Sequence of chain 1.A:
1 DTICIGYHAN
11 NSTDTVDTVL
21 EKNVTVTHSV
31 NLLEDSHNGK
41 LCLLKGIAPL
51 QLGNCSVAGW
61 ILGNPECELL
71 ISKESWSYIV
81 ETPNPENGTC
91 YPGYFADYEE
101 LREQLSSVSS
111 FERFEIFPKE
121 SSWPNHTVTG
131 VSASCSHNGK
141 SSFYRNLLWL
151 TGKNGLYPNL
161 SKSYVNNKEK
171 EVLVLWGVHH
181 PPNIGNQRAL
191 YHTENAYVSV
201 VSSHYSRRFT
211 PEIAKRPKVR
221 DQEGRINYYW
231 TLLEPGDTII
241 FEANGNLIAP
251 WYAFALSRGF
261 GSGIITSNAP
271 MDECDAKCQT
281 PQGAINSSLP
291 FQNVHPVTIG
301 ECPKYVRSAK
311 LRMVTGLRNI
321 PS

Binding-site contacts:
Ligand atom N2 contacts residue ASN23 of chain 1.A at 2.9 Å (h-bond).
Ligand atom C2 contacts residue ASN23 of chain 1.A at 2.5 Å.
Ligand atom C3 contacts residue ASN23 of chain 1.A at 3.9 Å.
Ligand atom C8 contacts residue LYS22 of chain 1.A at 3.6 Å.
Ligand atom C4 contacts residue ASN23 of chain 1.A at 4.4 Å.
Ligand atom C1 contacts residue LYS22 of chain 1.A at 4.4 Å.
Ligand atom C7 contacts residue LYS22 of chain 1.A at 4.1 Å.
Ligand atom C7 contacts residue ASN23 of chain 1.A at 3.5 Å.
Ligand atom C5 contacts residue ASN23 of chain 1.A at 3.8 Å.
Ligand atom C1 contacts residue ASN23 of chain 1.A at 1.5 Å.
Ligand atom O5 contacts residue ASN23 of chain 1.A at 2.5 Å (h-bond).
Ligand atom O7 contacts residue LYS22 of chain 1.A at 4.1 Å.
Ligand atom O7 contacts residue ASN23 of chain 1.A at 3.5 Å (h-bond).

The protein below binds the small molecule below.
Small molecule (SMILES): CC(=O)N[C@@H]1[C@@H](O)[C@H](O)[C@@H](CO)O[C@H]1O